Binding-site contacts:
Ligand atom N1 contacts residue HIS127 of chain 1.A at 3.0 Å.
Ligand atom N17 contacts residue ALA125 of chain 1.C at 3.8 Å.
Ligand atom C15 contacts residue HIS127 of chain 1.E at 3.9 Å.
Ligand atom O3A contacts residue HIS127 of chain 1.D at 2.6 Å (h-bond).
Ligand atom C3A contacts residue HIS127 of chain 1.D at 3.5 Å.
Ligand atom C5' contacts residue THR112 of chain 1.A at 3.5 Å.
Ligand atom N6 contacts residue HIS127 of chain 1.A at 2.8 Å (h-bond).
Ligand atom P contacts residue HIS127 of chain 1.D at 3.8 Å.
Ligand atom C16 contacts residue VAL129 of chain 1.E at 3.4 Å (hydrophobic).
Ligand atom O3' contacts residue HIS127 of chain 1.E at 3.4 Å.
Ligand atom C1A contacts residue HIS127 of chain 1.E at 3.4 Å.
Ligand atom C12 contacts residue HIS127 of chain 1.E at 3.3 Å.
Ligand atom P contacts residue ALA125 of chain 1.A at 3.9 Å.
Ligand atom C18 contacts residue HIS127 of chain 1.E at 4.1 Å.
Ligand atom C5 contacts residue HIS127 of chain 1.A at 2.4 Å.
Ligand atom O5' contacts residue THR112 of chain 1.A at 3.9 Å.
Ligand atom N9 contacts residue HIS127 of chain 1.A at 3.8 Å.
Ligand atom N16 contacts residue ASN131 of chain 1.E at 4.1 Å.
Ligand atom N11 contacts residue VAL129 of chain 1.E at 4.0 Å.
Ligand atom N3 contacts residue HIS127 of chain 1.A at 3.6 Å.
Ligand atom O3P contacts residue LYS114 of chain 1.A at 4.1 Å.
Ligand atom C6 contacts residue HIS127 of chain 1.A at 2.4 Å.
Ligand atom C15 contacts residue VAL129 of chain 1.E at 3.7 Å (hydrophobic).
Ligand atom C14 contacts residue HIS127 of chain 1.E at 2.7 Å.
Ligand atom N16 contacts residue VAL129 of chain 1.E at 3.0 Å.
Ligand atom N7 contacts residue HIS127 of chain 1.A at 2.9 Å (h-bond).
Ligand atom N17 contacts residue VAL129 of chain 1.E at 4.0 Å.
Ligand atom O2P contacts residue HIS127 of chain 1.D at 2.5 Å.
Ligand atom O3P contacts residue THR112 of chain 1.A at 4.1 Å.
Ligand atom O3P contacts residue ALA125 of chain 1.A at 2.7 Å.
Ligand atom O4A contacts residue HIS127 of chain 1.E at 2.8 Å (h-bond).
Ligand atom C4 contacts residue HIS127 of chain 1.A at 3.1 Å.
Ligand atom C18 contacts residue LYS114 of chain 1.C at 4.0 Å.
Ligand atom N13 contacts residue HIS127 of chain 1.E at 2.3 Å (h-bond).
Ligand atom N6 contacts residue VAL129 of chain 1.A at 3.5 Å.
Ligand atom C2 contacts residue HIS127 of chain 1.A at 3.3 Å.
Ligand atom C4A contacts residue HIS127 of chain 1.E at 4.0 Å.
Ligand atom C8 contacts residue HIS127 of chain 1.A at 3.6 Å.
Ligand atom C18 contacts residue ALA125 of chain 1.C at 4.1 Å (hydrophobic).
Ligand atom N19 contacts residue HIS127 of chain 1.E at 3.0 Å (h-bond).

Sequence of chain 1.C:
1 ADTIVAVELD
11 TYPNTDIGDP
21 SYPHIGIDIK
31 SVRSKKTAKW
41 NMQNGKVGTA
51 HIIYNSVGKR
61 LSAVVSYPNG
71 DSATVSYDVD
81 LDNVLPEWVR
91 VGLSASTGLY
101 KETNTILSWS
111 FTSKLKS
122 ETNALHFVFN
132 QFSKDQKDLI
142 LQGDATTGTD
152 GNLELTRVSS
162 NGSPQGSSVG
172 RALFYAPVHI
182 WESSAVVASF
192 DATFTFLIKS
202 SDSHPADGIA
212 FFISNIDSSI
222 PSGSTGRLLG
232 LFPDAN

The protein below binds the small molecule below.
Small molecule (SMILES): Nc1ncnc2c1ncn2[C@H]1C[C@H](O)[C@@H](COP(=O)(O)OC[C@H]2O[C@@H](n3cnc4c(N)ncnc43)C[C@@H]2O)O1

Sequence of chain 1.D:
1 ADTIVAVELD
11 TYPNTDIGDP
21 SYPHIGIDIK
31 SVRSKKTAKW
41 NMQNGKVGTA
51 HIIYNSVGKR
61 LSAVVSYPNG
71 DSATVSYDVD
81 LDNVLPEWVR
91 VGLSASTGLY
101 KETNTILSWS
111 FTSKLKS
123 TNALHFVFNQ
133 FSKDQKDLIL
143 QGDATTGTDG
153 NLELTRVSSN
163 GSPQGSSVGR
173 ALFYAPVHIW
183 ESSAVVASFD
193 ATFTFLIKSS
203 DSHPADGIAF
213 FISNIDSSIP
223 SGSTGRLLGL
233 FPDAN

Sequence of chain 1.A:
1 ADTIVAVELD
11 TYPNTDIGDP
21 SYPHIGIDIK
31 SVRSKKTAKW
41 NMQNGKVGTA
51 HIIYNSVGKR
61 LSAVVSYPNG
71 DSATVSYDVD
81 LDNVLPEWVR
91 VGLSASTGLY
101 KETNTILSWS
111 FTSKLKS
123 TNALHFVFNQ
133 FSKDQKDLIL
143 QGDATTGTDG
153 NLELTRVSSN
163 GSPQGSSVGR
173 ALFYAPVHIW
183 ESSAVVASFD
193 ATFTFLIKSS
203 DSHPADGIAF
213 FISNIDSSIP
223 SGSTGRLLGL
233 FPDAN

Sequence of chain 1.E:
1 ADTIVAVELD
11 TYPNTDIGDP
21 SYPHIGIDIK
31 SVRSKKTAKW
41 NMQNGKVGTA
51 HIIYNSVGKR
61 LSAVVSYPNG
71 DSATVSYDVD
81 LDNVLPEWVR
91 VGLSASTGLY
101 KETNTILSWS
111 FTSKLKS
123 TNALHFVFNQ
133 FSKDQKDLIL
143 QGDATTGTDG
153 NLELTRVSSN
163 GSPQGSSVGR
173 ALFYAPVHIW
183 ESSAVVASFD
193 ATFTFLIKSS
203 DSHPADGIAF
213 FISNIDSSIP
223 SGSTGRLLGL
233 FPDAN